The small molecule below binds the protein below.
Small molecule (SMILES): CC(=O)N[C@H]1[C@H](O[C@H]2[C@H](O)[C@@H](NC(C)=O)CO[C@@H]2CO)O[C@H](CO)[C@@H](O[C@@H]2O[C@H](CO)[C@@H](O)[C@H](O[C@H]3O[C@H](CO)[C@@H](O)[C@H](O)[C@@H]3O)[C@@H]2O)[C@@H]1O

Sequence of chain 1.O:
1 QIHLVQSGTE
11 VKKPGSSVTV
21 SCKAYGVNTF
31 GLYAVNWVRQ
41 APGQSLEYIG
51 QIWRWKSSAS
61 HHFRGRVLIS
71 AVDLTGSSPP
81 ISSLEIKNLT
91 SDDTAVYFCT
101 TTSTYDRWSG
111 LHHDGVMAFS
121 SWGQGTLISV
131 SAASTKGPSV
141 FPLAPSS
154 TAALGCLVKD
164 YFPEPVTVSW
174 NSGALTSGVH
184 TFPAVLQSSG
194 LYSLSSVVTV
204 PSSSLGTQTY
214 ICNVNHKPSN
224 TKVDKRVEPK

Binding-site contacts:
Ligand atom C1 contacts residue ALA71 of chain 1.O at 3.6 Å (hydrophobic).
Ligand atom O3 contacts residue SER70 of chain 1.O at 4.0 Å.
Ligand atom N2 contacts residue ASP73 of chain 1.O at 3.3 Å (salt-bridge).
Ligand atom C2 contacts residue ASP73 of chain 1.O at 3.9 Å.
Ligand atom C7 contacts residue TRP55 of chain 1.O at 3.4 Å (hydrophobic).
Ligand atom O6 contacts residue VAL72 of chain 1.O at 4.0 Å.
Ligand atom O2 contacts residue VAL72 of chain 1.O at 3.8 Å.
Ligand atom N2 contacts residue TRP55 of chain 1.O at 4.1 Å.
Ligand atom O5 contacts residue TRP55 of chain 1.O at 4.1 Å.
Ligand atom C3 contacts residue ASN204 of chain 1.E at 3.8 Å.
Ligand atom C1 contacts residue ASN204 of chain 1.E at 1.4 Å.
Ligand atom O6 contacts residue ASP73 of chain 1.O at 3.8 Å.
Ligand atom C8 contacts residue ASP73 of chain 1.O at 4.4 Å.
Ligand atom N2 contacts residue ASN204 of chain 1.E at 3.0 Å (h-bond).
Ligand atom C3 contacts residue SER70 of chain 1.O at 4.4 Å.
Ligand atom O2 contacts residue SER70 of chain 1.O at 2.8 Å.
Ligand atom C4 contacts residue VAL72 of chain 1.O at 3.8 Å (hydrophobic).
Ligand atom C2 contacts residue TRP55 of chain 1.O at 3.9 Å (hydrophobic).
Ligand atom C1 contacts residue THR206 of chain 1.E at 4.2 Å.
Ligand atom O2 contacts residue ALA71 of chain 1.O at 3.3 Å (h-bond).
Ligand atom C2 contacts residue SER70 of chain 1.O at 3.5 Å.
Ligand atom O5 contacts residue ALA71 of chain 1.O at 3.4 Å (h-bond).
Ligand atom C7 contacts residue ASN204 of chain 1.E at 3.2 Å.
Ligand atom O5 contacts residue ASN204 of chain 1.E at 2.3 Å (h-bond).
Ligand atom O3 contacts residue ASP73 of chain 1.O at 2.7 Å (salt-bridge).
Ligand atom O4 contacts residue TRP55 of chain 1.O at 4.0 Å.
Ligand atom C1 contacts residue VAL72 of chain 1.O at 4.4 Å (hydrophobic).
Ligand atom C7 contacts residue ASP73 of chain 1.O at 4.2 Å.
Ligand atom C5 contacts residue ASN204 of chain 1.E at 3.6 Å.
Ligand atom O5 contacts residue VAL72 of chain 1.O at 3.2 Å.
Ligand atom O7 contacts residue ASN204 of chain 1.E at 3.0 Å (h-bond).
Ligand atom C2 contacts residue ALA71 of chain 1.O at 4.1 Å (hydrophobic).
Ligand atom C3 contacts residue ASP73 of chain 1.O at 3.2 Å.
Ligand atom C5 contacts residue VAL72 of chain 1.O at 3.6 Å (hydrophobic).
Ligand atom C4 contacts residue ASN204 of chain 1.E at 4.2 Å.
Ligand atom O7 contacts residue TRP55 of chain 1.O at 2.2 Å (h-bond).
Ligand atom C6 contacts residue VAL72 of chain 1.O at 3.2 Å (hydrophobic).
Ligand atom C2 contacts residue ASN204 of chain 1.E at 2.5 Å.
Ligand atom C8 contacts residue TRP55 of chain 1.O at 4.4 Å (hydrophobic).
Ligand atom O3 contacts residue TRP55 of chain 1.O at 4.3 Å.

Sequence of chain 1.E:
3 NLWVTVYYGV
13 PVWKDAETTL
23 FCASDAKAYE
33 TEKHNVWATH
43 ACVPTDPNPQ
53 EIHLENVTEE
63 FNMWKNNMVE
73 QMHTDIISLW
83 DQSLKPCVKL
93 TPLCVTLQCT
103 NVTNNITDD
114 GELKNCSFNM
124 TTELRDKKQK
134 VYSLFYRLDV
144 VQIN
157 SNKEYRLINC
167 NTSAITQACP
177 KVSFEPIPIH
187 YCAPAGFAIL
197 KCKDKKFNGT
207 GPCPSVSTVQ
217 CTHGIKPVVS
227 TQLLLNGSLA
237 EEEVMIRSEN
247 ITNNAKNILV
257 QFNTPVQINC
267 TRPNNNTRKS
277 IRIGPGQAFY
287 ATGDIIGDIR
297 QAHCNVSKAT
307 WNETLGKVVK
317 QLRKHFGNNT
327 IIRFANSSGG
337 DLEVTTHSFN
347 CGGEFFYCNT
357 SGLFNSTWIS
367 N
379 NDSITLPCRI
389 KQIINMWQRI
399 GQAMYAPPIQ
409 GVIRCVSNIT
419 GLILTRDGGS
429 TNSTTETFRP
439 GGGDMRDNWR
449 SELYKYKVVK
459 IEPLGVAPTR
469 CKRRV